Sequence of chain 1.F:
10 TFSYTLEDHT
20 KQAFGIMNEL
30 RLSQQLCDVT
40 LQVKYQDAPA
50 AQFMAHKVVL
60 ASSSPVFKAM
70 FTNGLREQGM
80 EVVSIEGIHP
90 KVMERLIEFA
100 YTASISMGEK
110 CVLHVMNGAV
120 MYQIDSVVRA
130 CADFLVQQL

The protein below binds the small molecule below.
Small molecule (SMILES): COC(=O)CCC(=O)OC

Binding-site contacts:
Ligand atom C01 contacts residue HIS88 of chain 1.F at 3.6 Å.
Ligand atom O08 contacts residue GLY107 of chain 1.F at 3.7 Å.
Ligand atom O02 contacts residue CYS110 of chain 1.F at 2.7 Å (h-bond).
Ligand atom O04 contacts residue HIS88 of chain 1.F at 3.6 Å.
Ligand atom O08 contacts residue VAL114 of chain 1.F at 3.6 Å.
Ligand atom C03 contacts residue CYS110 of chain 1.F at 2.5 Å (hydrophobic).
Ligand atom O02 contacts residue VAL91 of chain 1.F at 3.5 Å.
Ligand atom O09 contacts residue SER105 of chain 1.F at 4.5 Å.
Ligand atom C10 contacts residue MET106 of chain 1.F at 2.4 Å (hydrophobic).
Ligand atom O04 contacts residue CYS110 of chain 1.F at 3.6 Å.
Ligand atom O08 contacts residue MET106 of chain 1.F at 3.2 Å.
Ligand atom C05 contacts residue CYS110 of chain 1.F at 1.6 Å (hydrophobic).
Ligand atom C01 contacts residue CYS110 of chain 1.F at 4.0 Å (hydrophobic).
Ligand atom O08 contacts residue ARG94 of chain 1.F at 4.4 Å.
Ligand atom C10 contacts residue GLY107 of chain 1.F at 3.0 Å.
Ligand atom C06 contacts residue CYS110 of chain 1.F at 2.6 Å (hydrophobic).
Ligand atom O09 contacts residue MET106 of chain 1.F at 3.7 Å.
Ligand atom O02 contacts residue HIS113 of chain 1.F at 3.2 Å (h-bond).
Ligand atom C05 contacts residue VAL91 of chain 1.F at 4.5 Å (hydrophobic).
Ligand atom O09 contacts residue CYS110 of chain 1.F at 4.3 Å.
Ligand atom C07 contacts residue GLY107 of chain 1.F at 4.2 Å.
Ligand atom C06 contacts residue ARG94 of chain 1.F at 4.2 Å.
Ligand atom C01 contacts residue VAL91 of chain 1.F at 3.3 Å (hydrophobic).
Ligand atom O04 contacts residue LYS90 of chain 1.F at 3.8 Å.
Ligand atom C07 contacts residue CYS110 of chain 1.F at 3.0 Å (hydrophobic).
Ligand atom C06 contacts residue VAL91 of chain 1.F at 4.5 Å (hydrophobic).
Ligand atom C10 contacts residue ARG94 of chain 1.F at 3.4 Å.
Ligand atom C07 contacts residue MET106 of chain 1.F at 4.0 Å (hydrophobic).
Ligand atom C03 contacts residue VAL91 of chain 1.F at 3.9 Å (hydrophobic).
Ligand atom O08 contacts residue CYS110 of chain 1.F at 2.7 Å (h-bond).
Ligand atom O09 contacts residue GLY107 of chain 1.F at 3.8 Å.
Ligand atom C07 contacts residue ARG94 of chain 1.F at 3.8 Å.
Ligand atom O04 contacts residue VAL91 of chain 1.F at 4.3 Å.
Ligand atom C01 contacts residue HIS113 of chain 1.F at 3.5 Å.
Ligand atom C03 contacts residue HIS113 of chain 1.F at 4.5 Å.
Ligand atom C06 contacts residue LYS90 of chain 1.F at 4.2 Å.
Ligand atom C10 contacts residue SER105 of chain 1.F at 3.4 Å.
Ligand atom O09 contacts residue ARG94 of chain 1.F at 3.1 Å (salt-bridge).